Binding-site contacts:
Ligand atom CG2 contacts residue ASN1069 of chain 7.E at 3.3 Å.
Ligand atom CD1 contacts residue THR1065 of chain 7.E at 2.6 Å.
Ligand atom OD1 contacts residue LYS431 of chain 7.HD at 2.6 Å (salt-bridge).
Ligand atom O contacts residue ARG1049 of chain 7.E at 3.0 Å.
Ligand atom CA contacts residue GLU275 of chain 7.ZD at 0.8 Å.
Ligand atom CA contacts residue THR1065 of chain 7.E at 3.4 Å.
Ligand atom CG contacts residue GLU275 of chain 7.ZD at 1.3 Å.
Ligand atom N contacts residue THR1065 of chain 7.E at 2.3 Å (h-bond).
Ligand atom CD1 contacts residue ARG1049 of chain 7.E at 3.0 Å.
Ligand atom O contacts residue ASN1069 of chain 7.E at 3.0 Å (h-bond).
Ligand atom CD1 contacts residue LEU1064 of chain 7.E at 3.4 Å (hydrophobic).
Ligand atom O contacts residue GLU275 of chain 7.ZD at 2.7 Å (salt-bridge).
Ligand atom CD contacts residue GLN1074 of chain 7.E at 2.8 Å.
Ligand atom NH1 contacts residue ASP1073 of chain 7.E at 3.4 Å (salt-bridge).
Ligand atom C contacts residue ALA276 of chain 7.ZD at 3.2 Å (hydrophobic).
Ligand atom CB contacts residue ALA276 of chain 7.ZD at 2.8 Å (hydrophobic).
Ligand atom CB contacts residue GLN1074 of chain 7.E at 3.3 Å.
Ligand atom O contacts residue THR1065 of chain 7.E at 2.7 Å.
Ligand atom O contacts residue LYS290 of chain 7.ZD at 3.2 Å (salt-bridge).
Ligand atom CB contacts residue GLU275 of chain 7.ZD at 0.8 Å.
Ligand atom N contacts residue ASN1069 of chain 7.E at 3.0 Å (h-bond).
Ligand atom C contacts residue GLU275 of chain 7.ZD at 2.3 Å.
Ligand atom CE2 contacts residue GLN1074 of chain 7.E at 3.3 Å.
Ligand atom CA contacts residue THR1065 of chain 7.E at 2.7 Å.
Ligand atom O contacts residue GLU275 of chain 7.ZD at 1.8 Å (salt-bridge).
Ligand atom NZ contacts residue ASP1073 of chain 7.E at 3.3 Å (salt-bridge).
Ligand atom O contacts residue GLU275 of chain 7.ZD at 2.7 Å (salt-bridge).
Ligand atom O contacts residue ALA276 of chain 7.ZD at 2.5 Å (h-bond).
Ligand atom C contacts residue GLU275 of chain 7.ZD at 1.3 Å.
Ligand atom CD contacts residue GLU275 of chain 7.ZD at 1.8 Å.
Ligand atom C contacts residue GLU275 of chain 7.ZD at 2.3 Å.
Ligand atom CD contacts residue PHE286 of chain 7.ZD at 3.0 Å (hydrophobic).
Ligand atom O contacts residue THR278 of chain 7.ZD at 3.3 Å (h-bond).
Ligand atom NH2 contacts residue ASP1073 of chain 7.E at 3.0 Å (salt-bridge).
Ligand atom NH1 contacts residue ASN1069 of chain 7.E at 2.6 Å (h-bond).
Ligand atom CG contacts residue PHE286 of chain 7.ZD at 3.0 Å (hydrophobic).
Ligand atom O contacts residue ALA276 of chain 7.ZD at 2.5 Å (h-bond).
Ligand atom C contacts residue THR1065 of chain 7.E at 2.9 Å.
Ligand atom N contacts residue GLU275 of chain 7.ZD at 1.3 Å (salt-bridge).
Ligand atom CD2 contacts residue GLN1074 of chain 7.E at 3.2 Å.

Sequence of chain 7.HD:
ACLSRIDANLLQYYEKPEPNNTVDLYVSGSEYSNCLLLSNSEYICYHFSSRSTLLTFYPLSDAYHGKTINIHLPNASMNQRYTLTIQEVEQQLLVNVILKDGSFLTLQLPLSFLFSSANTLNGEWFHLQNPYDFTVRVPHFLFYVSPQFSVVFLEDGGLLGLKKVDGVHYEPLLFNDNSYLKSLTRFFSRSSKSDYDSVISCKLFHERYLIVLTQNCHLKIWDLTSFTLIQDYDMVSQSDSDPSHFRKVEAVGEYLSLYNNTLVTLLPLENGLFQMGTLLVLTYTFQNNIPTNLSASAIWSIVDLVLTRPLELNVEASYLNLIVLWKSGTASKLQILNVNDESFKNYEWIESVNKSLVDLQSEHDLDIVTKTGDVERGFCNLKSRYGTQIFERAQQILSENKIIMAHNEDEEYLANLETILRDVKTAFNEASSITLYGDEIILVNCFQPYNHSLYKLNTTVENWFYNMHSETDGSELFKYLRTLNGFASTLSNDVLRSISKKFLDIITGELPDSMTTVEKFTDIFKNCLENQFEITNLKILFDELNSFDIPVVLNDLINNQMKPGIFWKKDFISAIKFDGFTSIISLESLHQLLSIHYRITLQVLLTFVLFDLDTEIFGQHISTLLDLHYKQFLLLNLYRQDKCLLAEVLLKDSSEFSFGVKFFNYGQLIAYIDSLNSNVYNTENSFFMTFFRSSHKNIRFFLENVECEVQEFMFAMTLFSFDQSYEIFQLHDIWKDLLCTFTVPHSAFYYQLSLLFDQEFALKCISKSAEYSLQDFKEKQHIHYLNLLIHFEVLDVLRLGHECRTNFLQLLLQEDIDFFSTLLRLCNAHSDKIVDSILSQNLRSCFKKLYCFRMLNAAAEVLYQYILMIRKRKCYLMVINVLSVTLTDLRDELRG

The small molecule below binds the protein below.
Small molecule (SMILES): CC[C@H](C)[C@H](NC(=O)[C@@H](NC(=O)[C@H](CC(C)C)NC(=O)[C@@H](N)CCCCN)C(C)C)C(=O)N[C@@H](CC(N)=O)C(=O)N[C@@H](CCCCN)C(=O)N[C@@H](CC(=O)O)C(=O)N[C@@H](CCSC)C(=O)N[C@@H](CCCN=C(N)N)C(=O)N[C@H](C(=O)N[C@@H](CC(=O)O)C(=O)N[C@@H](CC(C)C)C(=O)N[C@@H](Cc1ccccc1)C(=O)N[C@@H](CO)C(=O)N1CCC[C@H]1C(=O)N1CCC[C@H]1C(=O)N[C@H](C=O)CC(N)=O)[C@@H](C)O

Sequence of chain 7.E:
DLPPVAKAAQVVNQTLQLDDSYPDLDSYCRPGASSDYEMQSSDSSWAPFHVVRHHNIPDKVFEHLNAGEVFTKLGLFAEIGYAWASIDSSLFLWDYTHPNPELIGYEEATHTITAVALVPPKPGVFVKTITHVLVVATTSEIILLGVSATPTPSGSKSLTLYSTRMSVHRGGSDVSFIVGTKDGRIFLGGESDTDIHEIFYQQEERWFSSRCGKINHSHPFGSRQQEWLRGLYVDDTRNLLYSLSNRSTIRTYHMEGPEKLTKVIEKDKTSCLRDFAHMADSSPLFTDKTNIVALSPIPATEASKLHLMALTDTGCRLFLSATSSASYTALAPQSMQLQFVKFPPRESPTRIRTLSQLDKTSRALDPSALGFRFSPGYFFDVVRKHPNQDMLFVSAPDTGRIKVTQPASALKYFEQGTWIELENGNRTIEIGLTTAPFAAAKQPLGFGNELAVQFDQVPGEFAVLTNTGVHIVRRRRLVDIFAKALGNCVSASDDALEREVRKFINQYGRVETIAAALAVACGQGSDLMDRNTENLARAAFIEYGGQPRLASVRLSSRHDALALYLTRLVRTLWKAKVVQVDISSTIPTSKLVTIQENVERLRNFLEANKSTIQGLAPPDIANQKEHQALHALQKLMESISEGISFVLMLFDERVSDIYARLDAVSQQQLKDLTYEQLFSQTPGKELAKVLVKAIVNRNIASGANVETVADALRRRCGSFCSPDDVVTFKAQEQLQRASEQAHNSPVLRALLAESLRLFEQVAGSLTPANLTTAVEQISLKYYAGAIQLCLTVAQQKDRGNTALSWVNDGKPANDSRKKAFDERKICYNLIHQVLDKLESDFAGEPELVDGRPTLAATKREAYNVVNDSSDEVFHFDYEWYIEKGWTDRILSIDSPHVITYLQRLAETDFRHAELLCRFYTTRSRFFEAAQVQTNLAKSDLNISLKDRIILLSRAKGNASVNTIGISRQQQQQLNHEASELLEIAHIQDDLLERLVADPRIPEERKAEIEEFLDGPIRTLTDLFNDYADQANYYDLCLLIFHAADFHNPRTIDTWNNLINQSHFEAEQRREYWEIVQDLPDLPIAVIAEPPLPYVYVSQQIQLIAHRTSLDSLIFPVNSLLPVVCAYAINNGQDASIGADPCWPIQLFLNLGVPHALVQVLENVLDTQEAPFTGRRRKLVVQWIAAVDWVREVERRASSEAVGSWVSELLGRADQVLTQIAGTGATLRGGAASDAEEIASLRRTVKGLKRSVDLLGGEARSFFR

Sequence of chain 7.ZD:
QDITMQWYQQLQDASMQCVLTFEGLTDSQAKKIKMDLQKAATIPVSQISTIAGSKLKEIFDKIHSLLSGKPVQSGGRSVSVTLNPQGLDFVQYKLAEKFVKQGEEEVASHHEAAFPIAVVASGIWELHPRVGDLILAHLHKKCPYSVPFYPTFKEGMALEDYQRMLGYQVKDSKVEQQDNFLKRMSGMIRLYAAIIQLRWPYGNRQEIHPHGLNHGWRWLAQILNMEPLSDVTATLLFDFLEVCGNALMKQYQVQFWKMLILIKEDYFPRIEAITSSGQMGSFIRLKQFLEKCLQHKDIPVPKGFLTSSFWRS